Sequence of chain 1.A:
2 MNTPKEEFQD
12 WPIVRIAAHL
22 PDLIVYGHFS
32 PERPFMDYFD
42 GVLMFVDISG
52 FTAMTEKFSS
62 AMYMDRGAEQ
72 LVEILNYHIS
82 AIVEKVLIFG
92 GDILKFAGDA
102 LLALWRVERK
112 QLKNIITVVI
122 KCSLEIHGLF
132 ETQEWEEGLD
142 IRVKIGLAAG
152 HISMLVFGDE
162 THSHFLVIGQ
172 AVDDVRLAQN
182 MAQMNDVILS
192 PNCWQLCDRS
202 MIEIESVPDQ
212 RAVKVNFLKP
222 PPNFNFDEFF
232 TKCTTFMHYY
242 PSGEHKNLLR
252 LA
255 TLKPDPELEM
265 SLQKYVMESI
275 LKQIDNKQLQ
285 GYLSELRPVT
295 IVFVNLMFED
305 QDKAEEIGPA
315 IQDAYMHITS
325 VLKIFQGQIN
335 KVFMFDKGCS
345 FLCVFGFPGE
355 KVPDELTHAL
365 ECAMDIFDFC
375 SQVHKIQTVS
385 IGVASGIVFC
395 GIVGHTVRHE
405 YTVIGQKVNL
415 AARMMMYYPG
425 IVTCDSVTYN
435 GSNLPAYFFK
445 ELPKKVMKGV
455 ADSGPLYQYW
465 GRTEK

Binding-site contacts:
Ligand atom O8 contacts residue MET338 of chain 1.A at 3.2 Å (h-bond).
Ligand atom C7 contacts residue PHE339 of chain 1.A at 3.5 Å (hydrophobic).
Ligand atom N1 contacts residue VAL168 of chain 1.A at 2.8 Å (h-bond).
Ligand atom C2 contacts residue VAL168 of chain 1.A at 3.5 Å (hydrophobic).
Ligand atom N3 contacts residue LEU167 of chain 1.A at 3.5 Å.
Ligand atom O8 contacts residue PHE337 of chain 1.A at 3.4 Å.
Ligand atom C15 contacts residue ASP100 of chain 1.A at 3.4 Å.
Ligand atom C26 contacts residue PHE337 of chain 1.A at 3.3 Å (hydrophobic).
Ligand atom C12 contacts residue ALA101 of chain 1.A at 3.6 Å (hydrophobic).
Ligand atom C12 contacts residue ALA98 of chain 1.A at 3.6 Å (hydrophobic).
Ligand atom O14 contacts residue ALA101 of chain 1.A at 3.7 Å.
Ligand atom O4 contacts residue LYS96 of chain 1.A at 3.5 Å.
Ligand atom C9 contacts residue PHE337 of chain 1.A at 3.5 Å (hydrophobic).
Ligand atom C11 contacts residue LYS96 of chain 1.A at 3.4 Å.
Ligand atom C18 contacts residue PHE337 of chain 1.A at 3.6 Å (hydrophobic).
Ligand atom C20 contacts residue SER344 of chain 1.A at 3.7 Å.
Ligand atom C10 contacts residue LYS96 of chain 1.A at 3.6 Å.
Ligand atom O8 contacts residue PHE339 of chain 1.A at 3.0 Å.
Ligand atom C15 contacts residue ARG177 of chain 1.A at 3.4 Å.
Ligand atom C23 contacts residue PHE337 of chain 1.A at 3.7 Å (hydrophobic).
Ligand atom C16 contacts residue ARG177 of chain 1.A at 3.4 Å.
Ligand atom C11 contacts residue LEU103 of chain 1.A at 3.6 Å (hydrophobic).
Ligand atom O14 contacts residue PHE46 of chain 1.A at 3.7 Å.
Ligand atom N24 contacts residue ASP100 of chain 1.A at 3.3 Å (salt-bridge).
Ligand atom N1 contacts residue MET338 of chain 1.A at 2.9 Å (h-bond).
Ligand atom N17 contacts residue ARG177 of chain 1.A at 3.0 Å (salt-bridge).
Ligand atom O14 contacts residue ALA98 of chain 1.A at 3.3 Å.
Ligand atom N5 contacts residue LYS96 of chain 1.A at 3.3 Å.
Ligand atom O14 contacts residue ASP100 of chain 1.A at 3.6 Å.
Ligand atom O4 contacts residue VAL168 of chain 1.A at 3.7 Å.
Ligand atom C21 contacts residue PHE297 of chain 1.A at 3.4 Å (hydrophobic).
Ligand atom C10 contacts residue LEU103 of chain 1.A at 3.6 Å (hydrophobic).
Ligand atom C13 contacts residue PHE46 of chain 1.A at 3.7 Å (hydrophobic).
Ligand atom N3 contacts residue VAL168 of chain 1.A at 2.8 Å (h-bond).
Ligand atom C13 contacts residue ALA98 of chain 1.A at 3.7 Å (hydrophobic).
Ligand atom C9 contacts residue PHE339 of chain 1.A at 3.7 Å (hydrophobic).
Ligand atom N17 contacts residue PHE339 of chain 1.A at 3.6 Å.
Ligand atom C15 contacts residue PHE46 of chain 1.A at 3.2 Å (hydrophobic).
Ligand atom C18 contacts residue ARG177 of chain 1.A at 3.6 Å.
Ligand atom C26 contacts residue PHE339 of chain 1.A at 3.3 Å (hydrophobic).

This small molecule binds to this protein.
Small molecule (SMILES): Nc1nonc1C(=O)c1cccc(OCc2nc3ccccc3[nH]2)c1